This protein binds this small molecule.
Small molecule (SMILES): CC(=O)N[C@H]1[C@H](O[C@H]2[C@H](O)[C@@H](NC(C)=O)CO[C@@H]2CO)O[C@H](CO)[C@@H](O)[C@@H]1O

Binding-site contacts:
Ligand atom C1 contacts residue THR156 of chain 11.A at 3.4 Å.
Ligand atom C1 contacts residue MET151 of chain 11.A at 4.4 Å (hydrophobic).
Ligand atom O5 contacts residue ASN154 of chain 11.A at 4.0 Å.
Ligand atom O7 contacts residue ASN154 of chain 11.A at 3.3 Å (h-bond).
Ligand atom C1 contacts residue ASN154 of chain 11.A at 3.0 Å.
Ligand atom C7 contacts residue ASN154 of chain 11.A at 3.5 Å.
Ligand atom N2 contacts residue THR156 of chain 11.A at 3.8 Å.
Ligand atom C5 contacts residue THR156 of chain 11.A at 4.3 Å.
Ligand atom C2 contacts residue THR156 of chain 11.A at 3.9 Å.
Ligand atom C8 contacts residue ASN154 of chain 11.A at 3.9 Å.
Ligand atom C3 contacts residue THR156 of chain 11.A at 4.0 Å.
Ligand atom C7 contacts residue GLY150 of chain 11.A at 4.3 Å.
Ligand atom N2 contacts residue ASN154 of chain 11.A at 3.8 Å.
Ligand atom O5 contacts residue THR156 of chain 11.A at 4.2 Å.
Ligand atom O7 contacts residue GLY150 of chain 11.A at 3.4 Å (h-bond).
Ligand atom C2 contacts residue ASN154 of chain 11.A at 4.0 Å.

Sequence of chain 11.A:
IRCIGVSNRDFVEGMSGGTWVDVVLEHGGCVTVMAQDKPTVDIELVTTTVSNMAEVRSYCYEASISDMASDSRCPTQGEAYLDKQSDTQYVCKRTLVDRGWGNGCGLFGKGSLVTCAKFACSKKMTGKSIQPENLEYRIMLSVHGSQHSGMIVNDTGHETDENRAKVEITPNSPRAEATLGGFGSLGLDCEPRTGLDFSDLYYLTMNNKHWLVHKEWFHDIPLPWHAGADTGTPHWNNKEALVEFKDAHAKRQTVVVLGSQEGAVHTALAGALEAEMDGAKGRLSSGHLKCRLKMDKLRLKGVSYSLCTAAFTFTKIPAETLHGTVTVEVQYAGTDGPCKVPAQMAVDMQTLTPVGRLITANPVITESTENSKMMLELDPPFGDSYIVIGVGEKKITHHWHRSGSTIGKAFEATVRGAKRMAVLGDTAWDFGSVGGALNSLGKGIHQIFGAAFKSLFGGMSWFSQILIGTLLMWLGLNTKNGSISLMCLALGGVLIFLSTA